A protein and the small-molecule ligand that binds it are described below.
Small molecule (SMILES): CC(C)C[C@H](NC(=O)CN)C(=O)N[C@H](C(=O)N[C@H](C(=O)NCC(=O)N[C@@H](CO)C(=O)N[C@@H](CC(C)C)C(=O)N[C@@H](CCCN=C(N)N)C(=O)NCC=O)C(C)C)[C@@H](C)O

Sequence of chain 7.A:
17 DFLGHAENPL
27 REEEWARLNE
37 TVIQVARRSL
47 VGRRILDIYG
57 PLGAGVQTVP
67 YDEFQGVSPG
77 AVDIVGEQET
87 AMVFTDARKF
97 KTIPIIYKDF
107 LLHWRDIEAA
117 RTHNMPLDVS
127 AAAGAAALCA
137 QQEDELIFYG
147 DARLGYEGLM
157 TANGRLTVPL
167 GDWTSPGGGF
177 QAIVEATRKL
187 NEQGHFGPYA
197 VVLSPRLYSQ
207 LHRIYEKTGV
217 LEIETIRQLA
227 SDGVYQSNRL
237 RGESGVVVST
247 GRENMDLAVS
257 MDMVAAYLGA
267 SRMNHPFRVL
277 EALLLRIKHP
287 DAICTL

Binding-site contacts:
Ligand atom N contacts residue ARG49 of chain 7.A at 3.6 Å.
Ligand atom CB contacts residue ILE39 of chain 7.A at 3.6 Å (hydrophobic).
Ligand atom O contacts residue ARG50 of chain 7.A at 3.6 Å.
Ligand atom CB contacts residue ARG50 of chain 7.A at 3.7 Å.
Ligand atom N contacts residue ASP258 of chain 7.A at 3.0 Å (salt-bridge).
Ligand atom CA contacts residue ARG49 of chain 7.A at 3.5 Å.
Ligand atom CB contacts residue ASP258 of chain 7.A at 3.5 Å.
Ligand atom O contacts residue ILE39 of chain 7.A at 3.6 Å.
Ligand atom CD contacts residue LEU52 of chain 7.A at 3.5 Å (hydrophobic).
Ligand atom NH1 contacts residue ASP228 of chain 7.A at 2.7 Å (salt-bridge).
Ligand atom N contacts residue ARG49 of chain 7.A at 3.0 Å (salt-bridge).
Ligand atom CA contacts residue ARG50 of chain 7.A at 3.5 Å.
Ligand atom O contacts residue ARG49 of chain 7.A at 3.1 Å (salt-bridge).
Ligand atom C contacts residue ASP258 of chain 7.A at 3.6 Å.
Ligand atom N contacts residue ASP258 of chain 7.A at 2.8 Å (salt-bridge).
Ligand atom CD contacts residue ARG50 of chain 7.A at 3.6 Å.
Ligand atom OG1 contacts residue ASP258 of chain 7.A at 3.3 Å.
Ligand atom OG1 contacts residue ILE39 of chain 7.A at 3.5 Å.
Ligand atom N contacts residue ILE39 of chain 7.A at 3.7 Å.
Ligand atom CB contacts residue MET259 of chain 7.A at 3.8 Å (hydrophobic).
Ligand atom CB contacts residue ASP258 of chain 7.A at 3.7 Å.
Ligand atom CB contacts residue ARG49 of chain 7.A at 3.5 Å.
Ligand atom C contacts residue ARG49 of chain 7.A at 3.4 Å.
Ligand atom NH2 contacts residue ARG50 of chain 7.A at 3.3 Å (salt-bridge).
Ligand atom CD2 contacts residue ARG43 of chain 7.A at 3.7 Å.
Ligand atom CA contacts residue ASP258 of chain 7.A at 3.7 Å.
Ligand atom N contacts residue ASP258 of chain 7.A at 2.9 Å (salt-bridge).
Ligand atom C contacts residue ILE39 of chain 7.A at 3.6 Å (hydrophobic).
Ligand atom CD2 contacts residue ASP258 of chain 7.A at 3.5 Å.
Ligand atom CG2 contacts residue ALA42 of chain 7.A at 3.7 Å (hydrophobic).
Ligand atom OG1 contacts residue MET259 of chain 7.A at 2.8 Å (h-bond).
Ligand atom CA contacts residue ASP258 of chain 7.A at 3.7 Å.
Ligand atom C contacts residue ASP258 of chain 7.A at 3.7 Å.
Ligand atom CG2 contacts residue MET259 of chain 7.A at 3.7 Å (hydrophobic).
Ligand atom NH1 contacts residue THR246 of chain 7.A at 3.0 Å (h-bond).
Ligand atom CA contacts residue ASP258 of chain 7.A at 3.5 Å.
Ligand atom O contacts residue ARG43 of chain 7.A at 3.0 Å (salt-bridge).
Ligand atom N contacts residue ARG49 of chain 7.A at 3.6 Å.
Ligand atom NE contacts residue ASP53 of chain 7.A at 3.7 Å.
Ligand atom O contacts residue ARG43 of chain 7.A at 3.1 Å (salt-bridge).